Binding-site contacts:
Ligand atom O1 contacts residue LYS41 of chain 2.A at 3.7 Å.
Ligand atom O6 contacts residue TRP42 of chain 2.A at 3.0 Å (h-bond).
Ligand atom O12 contacts residue ARG43 of chain 2.A at 4.1 Å.
Ligand atom O6 contacts residue LEU40 of chain 2.A at 3.9 Å.
Ligand atom C6 contacts residue TRP42 of chain 2.A at 4.0 Å (hydrophobic).
Ligand atom C5 contacts residue TRP42 of chain 2.A at 4.4 Å (hydrophobic).
Ligand atom O51 contacts residue VAL38 of chain 2.A at 3.8 Å.
Ligand atom P1 contacts residue ARG43 of chain 2.A at 3.9 Å.
Ligand atom O11 contacts residue ARG43 of chain 2.A at 2.6 Å (salt-bridge).
Ligand atom O11 contacts residue LYS41 of chain 2.A at 4.5 Å.
Ligand atom O6 contacts residue LYS145 of chain 2.A at 4.3 Å.
Ligand atom C1 contacts residue TRP42 of chain 2.A at 3.4 Å (hydrophobic).
Ligand atom P5 contacts residue LYS145 of chain 2.A at 4.0 Å.
Ligand atom C3C contacts residue TRP42 of chain 2.A at 3.5 Å (hydrophobic).
Ligand atom O51 contacts residue GLN148 of chain 2.A at 4.4 Å.
Ligand atom O53 contacts residue LYS145 of chain 2.A at 4.1 Å.
Ligand atom C6 contacts residue LYS41 of chain 2.A at 3.8 Å.
Ligand atom O1 contacts residue TRP42 of chain 2.A at 3.4 Å (h-bond).
Ligand atom O6 contacts residue LYS41 of chain 2.A at 2.7 Å.
Ligand atom P1 contacts residue TRP42 of chain 2.A at 3.7 Å.
Ligand atom C2 contacts residue TRP42 of chain 2.A at 4.5 Å (hydrophobic).
Ligand atom C2C contacts residue TRP42 of chain 2.A at 4.2 Å (hydrophobic).
Ligand atom O13 contacts residue TRP42 of chain 2.A at 3.2 Å.
Ligand atom C1 contacts residue LYS41 of chain 2.A at 4.4 Å.
Ligand atom C1C contacts residue TRP42 of chain 2.A at 3.8 Å (hydrophobic).
Ligand atom O51 contacts residue LYS145 of chain 2.A at 2.8 Å (salt-bridge).
Ligand atom O53 contacts residue GLN148 of chain 2.A at 4.2 Å.
Ligand atom O1 contacts residue ARG43 of chain 2.A at 4.2 Å.
Ligand atom O11 contacts residue TRP42 of chain 2.A at 3.0 Å.
Ligand atom O51 contacts residue LEU40 of chain 2.A at 4.0 Å.

Sequence of chain 2.A:
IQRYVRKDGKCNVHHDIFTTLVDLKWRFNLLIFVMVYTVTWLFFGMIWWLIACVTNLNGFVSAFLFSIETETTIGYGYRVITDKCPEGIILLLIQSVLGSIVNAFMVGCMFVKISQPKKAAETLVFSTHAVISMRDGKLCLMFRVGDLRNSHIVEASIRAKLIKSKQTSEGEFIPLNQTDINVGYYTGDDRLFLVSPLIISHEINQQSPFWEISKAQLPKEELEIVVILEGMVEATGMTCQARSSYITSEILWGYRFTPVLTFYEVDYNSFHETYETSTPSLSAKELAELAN

The protein below binds the small molecule below.
Small molecule (SMILES): CCCCCCCC(=O)OC[C@H](COP(=O)(O)O[C@@H]1[C@H](O)[C@H](O)[C@@H](OP(=O)(O)O)[C@H](OP(=O)(O)O)[C@H]1O)OC(=O)CCCCCCC